Binding-site contacts:
Ligand atom C20 contacts residue LEU114 of chain 1.A at 3.7 Å (hydrophobic).
Ligand atom O1 contacts residue TYR13 of chain 1.A at 3.2 Å (h-bond).
Ligand atom C3 contacts residue ASP31 of chain 1.A at 3.5 Å.
Ligand atom O4 contacts residue GLN12 of chain 1.A at 3.1 Å.
Ligand atom N2 contacts residue GLY221 of chain 1.A at 3.7 Å.
Ligand atom C5 contacts residue GLY221 of chain 1.A at 3.7 Å.
Ligand atom C20 contacts residue ALA115 of chain 1.A at 3.5 Å (hydrophobic).
Ligand atom C16 contacts residue SER223 of chain 1.A at 3.2 Å.
Ligand atom C18 contacts residue THR11 of chain 1.A at 3.4 Å.
Ligand atom C7 contacts residue THR78 of chain 1.A at 3.6 Å.
Ligand atom C6 contacts residue VAL120 of chain 1.A at 3.7 Å (hydrophobic).
Ligand atom N3 contacts residue THR78 of chain 1.A at 3.4 Å (h-bond).
Ligand atom N4 contacts residue ASP31 of chain 1.A at 3.0 Å (salt-bridge).
Ligand atom C6 contacts residue ASP31 of chain 1.A at 3.7 Å.
Ligand atom C1 contacts residue GLY221 of chain 1.A at 3.6 Å.
Ligand atom C2 contacts residue ASP219 of chain 1.A at 3.7 Å.
Ligand atom C16 contacts residue THR11 of chain 1.A at 3.5 Å.
Ligand atom C19 contacts residue VAL29 of chain 1.A at 3.8 Å (hydrophobic).
Ligand atom N2 contacts residue ASP31 of chain 1.A at 2.5 Å (salt-bridge).
Ligand atom O1 contacts residue GLN12 of chain 1.A at 3.6 Å.
Ligand atom C3 contacts residue GLY221 of chain 1.A at 3.5 Å.
Ligand atom N1 contacts residue ASP219 of chain 1.A at 3.7 Å.
Ligand atom C19 contacts residue TYR13 of chain 1.A at 3.4 Å (hydrophobic).
Ligand atom C5 contacts residue VAL29 of chain 1.A at 3.6 Å (hydrophobic).
Ligand atom N4 contacts residue GLY33 of chain 1.A at 3.4 Å (h-bond).
Ligand atom O1 contacts residue THR11 of chain 1.A at 3.7 Å.
Ligand atom C5 contacts residue VAL120 of chain 1.A at 3.8 Å (hydrophobic).
Ligand atom C4 contacts residue GLY221 of chain 1.A at 3.4 Å.
Ligand atom C19 contacts residue TYR155 of chain 1.A at 3.6 Å (hydrophobic).
Ligand atom C17 contacts residue THR11 of chain 1.A at 3.3 Å.
Ligand atom O1 contacts residue VAL29 of chain 1.A at 3.7 Å.
Ligand atom C18 contacts residue GLY221 of chain 1.A at 3.3 Å.
Ligand atom C8 contacts residue THR78 of chain 1.A at 3.6 Å.
Ligand atom N2 contacts residue TYR76 of chain 1.A at 3.5 Å.
Ligand atom C2 contacts residue ASP31 of chain 1.A at 3.2 Å.
Ligand atom C11 contacts residue GLY221 of chain 1.A at 3.5 Å.
Ligand atom N3 contacts residue SER77 of chain 1.A at 3.1 Å (h-bond).
Ligand atom C19 contacts residue THR220 of chain 1.A at 3.2 Å.
Ligand atom N4 contacts residue ASP219 of chain 1.A at 3.0 Å (salt-bridge).
Ligand atom C3 contacts residue TYR76 of chain 1.A at 3.5 Å (hydrophobic).

Sequence of chain 1.A:
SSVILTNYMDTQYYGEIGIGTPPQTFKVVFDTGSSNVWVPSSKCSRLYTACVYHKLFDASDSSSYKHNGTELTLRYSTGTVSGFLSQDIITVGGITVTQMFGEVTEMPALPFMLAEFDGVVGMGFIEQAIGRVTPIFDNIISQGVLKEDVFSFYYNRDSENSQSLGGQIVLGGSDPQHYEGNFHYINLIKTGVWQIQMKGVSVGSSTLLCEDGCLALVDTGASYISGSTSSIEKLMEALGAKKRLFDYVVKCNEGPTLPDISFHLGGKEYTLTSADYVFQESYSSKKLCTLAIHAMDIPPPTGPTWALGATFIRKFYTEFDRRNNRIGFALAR

A protein and the small-molecule ligand that binds it are described below.
Small molecule (SMILES): CCc1nc(N)nc(N)c1-c1ccc2c(c1)N(CCCOC)C(=O)C(C)(C)O2